The small molecule below binds the protein below.
Small molecule (SMILES): NS(=O)(=O)c1nc2ccc(O)cc2s1

Binding-site contacts:
Ligand atom S11 contacts residue TRP4 of chain 1.A at 4.0 Å.
Ligand atom C4 contacts residue HIS3 of chain 1.A at 3.3 Å.
Ligand atom N10 contacts residue HIS3 of chain 1.A at 3.9 Å.
Ligand atom S8 contacts residue HIS9 of chain 1.A at 3.6 Å (h-bond).
Ligand atom N14 contacts residue HIS14 of chain 1.A at 3.0 Å (h-bond).
Ligand atom S11 contacts residue HIS14 of chain 1.A at 4.0 Å.
Ligand atom S8 contacts residue HIS14 of chain 1.A at 4.0 Å.
Ligand atom O1 contacts residue HIS3 of chain 1.A at 4.1 Å.
Ligand atom O12 contacts residue TRP4 of chain 1.A at 3.6 Å.
Ligand atom O13 contacts residue TRP15 of chain 1.A at 3.3 Å.
Ligand atom O12 contacts residue ASP18 of chain 1.A at 3.5 Å (salt-bridge).
Ligand atom C9 contacts residue TRP4 of chain 1.A at 4.3 Å (hydrophobic).
Ligand atom C7 contacts residue HIS9 of chain 1.A at 3.8 Å.
Ligand atom O13 contacts residue HIS14 of chain 1.A at 3.6 Å (h-bond).
Ligand atom C7 contacts residue ASN10 of chain 1.A at 4.5 Å.
Ligand atom N14 contacts residue ASP18 of chain 1.A at 2.7 Å (salt-bridge).
Ligand atom C9 contacts residue ASP18 of chain 1.A at 3.9 Å.
Ligand atom O13 contacts residue ASN10 of chain 1.A at 3.7 Å.
Ligand atom O13 contacts residue TRP4 of chain 1.A at 3.7 Å.
Ligand atom C9 contacts residue HIS3 of chain 1.A at 4.1 Å.
Ligand atom S8 contacts residue HIS3 of chain 1.A at 4.3 Å.
Ligand atom C2 contacts residue HIS3 of chain 1.A at 4.0 Å.
Ligand atom S11 contacts residue TRP15 of chain 1.A at 4.2 Å.
Ligand atom S8 contacts residue ASN10 of chain 1.A at 3.7 Å.
Ligand atom C6 contacts residue ASN10 of chain 1.A at 4.3 Å.
Ligand atom C3 contacts residue HIS3 of chain 1.A at 3.3 Å.
Ligand atom O12 contacts residue PHE19 of chain 1.A at 3.7 Å.
Ligand atom S11 contacts residue ASP18 of chain 1.A at 3.6 Å (salt-bridge).
Ligand atom C6 contacts residue HIS3 of chain 1.A at 4.1 Å.
Ligand atom C6 contacts residue HIS9 of chain 1.A at 4.2 Å.
Ligand atom N14 contacts residue LYS17 of chain 1.A at 4.2 Å.
Ligand atom N10 contacts residue TRP4 of chain 1.A at 4.3 Å.
Ligand atom N10 contacts residue ASP18 of chain 1.A at 3.9 Å.
Ligand atom C5 contacts residue HIS3 of chain 1.A at 3.7 Å.
Ligand atom N14 contacts residue TRP15 of chain 1.A at 3.9 Å.

Sequence of chain 1.A:
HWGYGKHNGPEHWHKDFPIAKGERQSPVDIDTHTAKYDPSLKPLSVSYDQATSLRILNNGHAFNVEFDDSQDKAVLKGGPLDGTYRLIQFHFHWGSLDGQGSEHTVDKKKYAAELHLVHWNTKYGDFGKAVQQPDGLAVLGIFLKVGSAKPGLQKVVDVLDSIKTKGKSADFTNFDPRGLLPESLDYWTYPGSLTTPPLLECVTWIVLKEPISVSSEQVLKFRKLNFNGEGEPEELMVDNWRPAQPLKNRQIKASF